Sequence of chain 1.B:
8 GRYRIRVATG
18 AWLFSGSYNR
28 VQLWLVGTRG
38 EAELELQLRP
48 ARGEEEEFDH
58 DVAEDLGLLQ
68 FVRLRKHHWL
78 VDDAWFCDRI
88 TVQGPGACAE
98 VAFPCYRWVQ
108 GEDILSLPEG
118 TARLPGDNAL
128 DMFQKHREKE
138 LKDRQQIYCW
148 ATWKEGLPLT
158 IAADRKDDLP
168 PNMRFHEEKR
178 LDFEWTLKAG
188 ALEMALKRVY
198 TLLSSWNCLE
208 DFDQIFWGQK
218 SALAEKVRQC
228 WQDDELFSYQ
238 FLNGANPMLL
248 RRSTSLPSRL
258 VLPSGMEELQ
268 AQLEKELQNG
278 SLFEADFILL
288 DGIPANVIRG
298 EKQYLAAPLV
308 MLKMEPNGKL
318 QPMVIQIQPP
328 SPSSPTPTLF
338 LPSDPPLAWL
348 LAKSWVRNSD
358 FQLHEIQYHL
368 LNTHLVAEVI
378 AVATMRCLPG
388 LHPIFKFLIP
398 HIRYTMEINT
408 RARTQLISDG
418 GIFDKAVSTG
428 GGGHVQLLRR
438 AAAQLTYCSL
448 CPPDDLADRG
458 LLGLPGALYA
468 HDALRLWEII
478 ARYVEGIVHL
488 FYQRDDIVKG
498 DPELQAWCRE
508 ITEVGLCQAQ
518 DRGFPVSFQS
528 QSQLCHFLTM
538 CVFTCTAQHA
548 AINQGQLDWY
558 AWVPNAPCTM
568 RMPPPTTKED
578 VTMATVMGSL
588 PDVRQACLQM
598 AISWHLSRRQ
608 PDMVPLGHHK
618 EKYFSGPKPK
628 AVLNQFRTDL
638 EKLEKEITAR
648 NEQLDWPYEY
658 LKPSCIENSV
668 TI

Binding-site contacts:
Ligand atom N2 contacts residue ARG591 of chain 1.B at 3.9 Å.
Ligand atom O contacts residue ALA598 of chain 1.B at 3.6 Å.
Ligand atom O2 contacts residue ARG591 of chain 1.B at 4.0 Å.
Ligand atom C2 contacts residue ILE599 of chain 1.B at 3.8 Å (hydrophobic).
Ligand atom O2 contacts residue ARG296 of chain 1.B at 3.6 Å (salt-bridge).
Ligand atom S contacts residue ARG591 of chain 1.B at 3.9 Å.
Ligand atom C3 contacts residue ILE419 of chain 1.B at 3.8 Å (hydrophobic).
Ligand atom O contacts residue LEU184 of chain 1.B at 3.8 Å.
Ligand atom O1 contacts residue GLY187 of chain 1.B at 3.8 Å.
Ligand atom O1 contacts residue ALA188 of chain 1.B at 3.1 Å (h-bond).
Ligand atom C6 contacts residue MET191 of chain 1.B at 3.9 Å (hydrophobic).
Ligand atom C contacts residue HIS602 of chain 1.B at 3.6 Å.
Ligand atom C5 contacts residue MET191 of chain 1.B at 4.1 Å (hydrophobic).
Ligand atom C3 contacts residue LEU595 of chain 1.B at 3.6 Å (hydrophobic).
Ligand atom C13 contacts residue MET191 of chain 1.B at 3.8 Å (hydrophobic).
Ligand atom C9 contacts residue ILE419 of chain 1.B at 4.1 Å (hydrophobic).
Ligand atom C1 contacts residue ALA598 of chain 1.B at 3.8 Å (hydrophobic).
Ligand atom C contacts residue ALA598 of chain 1.B at 3.9 Å (hydrophobic).
Ligand atom C4 contacts residue ILE419 of chain 1.B at 3.6 Å (hydrophobic).
Ligand atom C13 contacts residue LEU595 of chain 1.B at 4.0 Å (hydrophobic).
Ligand atom O3 contacts residue ARG591 of chain 1.B at 3.3 Å (salt-bridge).
Ligand atom C contacts residue THR183 of chain 1.B at 3.4 Å.
Ligand atom C contacts residue GLY187 of chain 1.B at 3.8 Å.
Ligand atom C4 contacts residue LEU595 of chain 1.B at 3.8 Å (hydrophobic).
Ligand atom O contacts residue GLY187 of chain 1.B at 3.3 Å.
Ligand atom S1 contacts residue ARG591 of chain 1.B at 3.7 Å.
Ligand atom C2 contacts residue ALA598 of chain 1.B at 3.6 Å (hydrophobic).
Ligand atom C6 contacts residue ALA188 of chain 1.B at 4.0 Å (hydrophobic).
Ligand atom C contacts residue LEU184 of chain 1.B at 3.7 Å (hydrophobic).
Ligand atom S1 contacts residue ARG195 of chain 1.B at 2.8 Å (salt-bridge).
Ligand atom C12 contacts residue LEU595 of chain 1.B at 3.9 Å (hydrophobic).
Ligand atom C3 contacts residue ILE599 of chain 1.B at 3.6 Å (hydrophobic).
Ligand atom N1 contacts residue ARG591 of chain 1.B at 3.3 Å (salt-bridge).
Ligand atom O3 contacts residue ARG195 of chain 1.B at 2.9 Å (salt-bridge).
Ligand atom C6 contacts residue LEU184 of chain 1.B at 3.6 Å (hydrophobic).
Ligand atom O1 contacts residue LEU184 of chain 1.B at 2.4 Å (h-bond).
Ligand atom C3 contacts residue ACD1 of chain 1.L at 3.8 Å.
Ligand atom O contacts residue ALA188 of chain 1.B at 3.9 Å.
Ligand atom C14 contacts residue ARG591 of chain 1.B at 3.3 Å.
Ligand atom O2 contacts residue LYS422 of chain 1.B at 3.6 Å.

This small molecule binds to this protein.
Small molecule (SMILES): COc1cccc(CNc2ccc(S(=O)(=O)Nc3nc4ccccc4s3)cc2)c1O